Binding-site contacts:
Ligand atom O18 contacts residue IMP1 of chain 4.B at 2.8 Å (h-bond).
Ligand atom C07 contacts residue TYR347 of chain 1.A at 3.9 Å (hydrophobic).
Ligand atom C20 contacts residue ALA145 of chain 4.A at 3.7 Å (hydrophobic).
Ligand atom C15 contacts residue GLU318 of chain 4.A at 3.4 Å.
Ligand atom N23 contacts residue VAL195 of chain 4.A at 3.7 Å.
Ligand atom C30 contacts residue HIS146 of chain 4.A at 3.9 Å.
Ligand atom N23 contacts residue GLY196 of chain 4.A at 3.1 Å (h-bond).
Ligand atom C14 contacts residue GLU318 of chain 4.A at 3.4 Å.
Ligand atom C21 contacts residue THR203 of chain 4.A at 3.6 Å.
Ligand atom O02 contacts residue LEU45 of chain 1.A at 3.9 Å.
Ligand atom C01 contacts residue SER42 of chain 1.A at 3.3 Å.
Ligand atom C01 contacts residue VAL44 of chain 1.A at 3.3 Å (hydrophobic).
Ligand atom C26 contacts residue IMP1 of chain 4.B at 3.4 Å.
Ligand atom C20 contacts residue IMP1 of chain 4.B at 3.3 Å.
Ligand atom S16 contacts residue IMP1 of chain 4.B at 3.8 Å.
Ligand atom C22 contacts residue IMP1 of chain 4.B at 3.6 Å.
Ligand atom C24 contacts residue GLY194 of chain 4.A at 3.4 Å.
Ligand atom O02 contacts residue VAL44 of chain 1.A at 3.2 Å (h-bond).
Ligand atom O17 contacts residue MET284 of chain 4.A at 3.5 Å.
Ligand atom N13 contacts residue ALA145 of chain 4.A at 3.9 Å.
Ligand atom O18 contacts residue GLU318 of chain 4.A at 3.8 Å.
Ligand atom O17 contacts residue IMP1 of chain 4.B at 3.7 Å.
Ligand atom C29 contacts residue HIS146 of chain 4.A at 3.9 Å.
Ligand atom C22 contacts residue GLY196 of chain 4.A at 3.9 Å.
Ligand atom C25 contacts residue IMP1 of chain 4.B at 3.5 Å.
Ligand atom C01 contacts residue GLY346 of chain 1.A at 3.5 Å.
Ligand atom C04 contacts residue PRO46 of chain 1.A at 3.5 Å (hydrophobic).
Ligand atom C22 contacts residue TYR347 of chain 1.A at 3.9 Å (hydrophobic).
Ligand atom C01 contacts residue ASN149 of chain 4.A at 3.9 Å.
Ligand atom O18 contacts residue GLY285 of chain 4.A at 3.7 Å.
Ligand atom C21 contacts residue IMP1 of chain 4.B at 3.2 Å.
Ligand atom C14 contacts residue TYR347 of chain 1.A at 3.5 Å (hydrophobic).
Ligand atom C28 contacts residue IMP1 of chain 4.B at 3.9 Å.
Ligand atom C14 contacts residue ALA145 of chain 4.A at 3.7 Å (hydrophobic).
Ligand atom C22 contacts residue THR203 of chain 4.A at 3.2 Å.
Ligand atom C27 contacts residue IMP1 of chain 4.B at 3.8 Å.
Ligand atom O17 contacts residue GLY285 of chain 4.A at 3.1 Å (h-bond).
Ligand atom C19 contacts residue IMP1 of chain 4.B at 3.7 Å.
Ligand atom C21 contacts residue ALA145 of chain 4.A at 3.9 Å (hydrophobic).
Ligand atom C12 contacts residue ALA145 of chain 4.A at 3.8 Å (hydrophobic).

Sequence of chain 1.A:
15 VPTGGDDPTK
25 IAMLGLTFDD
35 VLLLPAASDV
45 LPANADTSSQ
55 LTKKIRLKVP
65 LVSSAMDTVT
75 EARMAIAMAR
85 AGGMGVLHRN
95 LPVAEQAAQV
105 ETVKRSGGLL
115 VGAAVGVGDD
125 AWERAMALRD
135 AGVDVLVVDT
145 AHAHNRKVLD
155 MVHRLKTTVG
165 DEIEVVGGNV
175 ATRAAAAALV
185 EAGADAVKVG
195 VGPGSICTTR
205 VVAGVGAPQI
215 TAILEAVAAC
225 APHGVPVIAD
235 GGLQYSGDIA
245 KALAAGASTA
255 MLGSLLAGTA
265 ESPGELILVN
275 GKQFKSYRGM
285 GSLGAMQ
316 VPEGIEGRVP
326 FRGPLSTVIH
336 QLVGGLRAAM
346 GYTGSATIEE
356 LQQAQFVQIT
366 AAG

This protein binds this small molecule.
Small molecule (SMILES): COc1ccc(CC(=O)N2CCN(S(=O)(=O)c3cccc4cnccc34)CC2)c(OC)c1

Sequence of chain 4.A:
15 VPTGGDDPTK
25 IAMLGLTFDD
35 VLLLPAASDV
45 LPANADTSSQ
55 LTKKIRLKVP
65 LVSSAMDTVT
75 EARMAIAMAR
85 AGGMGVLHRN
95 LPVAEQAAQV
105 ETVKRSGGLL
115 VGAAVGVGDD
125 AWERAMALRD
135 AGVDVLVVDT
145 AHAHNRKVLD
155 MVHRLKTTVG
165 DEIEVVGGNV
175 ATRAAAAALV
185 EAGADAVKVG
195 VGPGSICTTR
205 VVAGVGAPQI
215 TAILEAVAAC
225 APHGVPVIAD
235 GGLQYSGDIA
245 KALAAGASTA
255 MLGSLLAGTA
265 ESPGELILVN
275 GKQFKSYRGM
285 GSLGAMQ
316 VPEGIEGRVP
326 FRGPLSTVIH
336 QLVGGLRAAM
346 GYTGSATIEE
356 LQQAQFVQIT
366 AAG